Sequence of chain 45.T:
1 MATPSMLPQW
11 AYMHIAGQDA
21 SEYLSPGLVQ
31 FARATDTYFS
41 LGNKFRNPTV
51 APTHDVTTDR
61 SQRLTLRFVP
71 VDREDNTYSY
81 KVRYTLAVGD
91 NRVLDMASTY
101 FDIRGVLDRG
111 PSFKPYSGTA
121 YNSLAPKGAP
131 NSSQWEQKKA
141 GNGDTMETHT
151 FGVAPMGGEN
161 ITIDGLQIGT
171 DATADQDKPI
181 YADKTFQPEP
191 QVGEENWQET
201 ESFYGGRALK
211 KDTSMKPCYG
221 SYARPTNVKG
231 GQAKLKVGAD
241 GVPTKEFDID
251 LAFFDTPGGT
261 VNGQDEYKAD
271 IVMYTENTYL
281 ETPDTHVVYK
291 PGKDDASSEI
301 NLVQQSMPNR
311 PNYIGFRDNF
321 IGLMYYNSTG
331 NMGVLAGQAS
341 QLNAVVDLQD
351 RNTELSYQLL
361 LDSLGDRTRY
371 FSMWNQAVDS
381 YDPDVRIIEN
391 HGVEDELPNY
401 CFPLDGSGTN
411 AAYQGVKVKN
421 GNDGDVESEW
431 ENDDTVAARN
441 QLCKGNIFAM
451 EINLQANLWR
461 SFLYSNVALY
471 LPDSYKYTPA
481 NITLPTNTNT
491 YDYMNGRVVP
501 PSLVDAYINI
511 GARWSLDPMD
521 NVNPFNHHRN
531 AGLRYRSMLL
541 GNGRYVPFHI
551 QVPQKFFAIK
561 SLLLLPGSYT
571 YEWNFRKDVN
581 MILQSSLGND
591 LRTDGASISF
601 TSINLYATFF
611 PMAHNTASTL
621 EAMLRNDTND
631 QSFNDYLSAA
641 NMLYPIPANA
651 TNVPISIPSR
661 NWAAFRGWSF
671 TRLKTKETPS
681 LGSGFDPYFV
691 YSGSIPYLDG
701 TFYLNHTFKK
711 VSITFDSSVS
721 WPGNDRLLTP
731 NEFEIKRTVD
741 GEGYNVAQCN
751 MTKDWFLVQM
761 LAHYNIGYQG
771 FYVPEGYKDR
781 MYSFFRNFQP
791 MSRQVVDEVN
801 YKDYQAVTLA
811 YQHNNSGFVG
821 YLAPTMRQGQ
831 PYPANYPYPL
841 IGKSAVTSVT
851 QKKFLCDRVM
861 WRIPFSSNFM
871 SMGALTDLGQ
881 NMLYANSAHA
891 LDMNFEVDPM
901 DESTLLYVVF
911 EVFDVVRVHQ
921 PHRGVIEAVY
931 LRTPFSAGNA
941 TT

The protein below binds the small molecule below.
Small molecule (SMILES): CC[C@H](C)[C@H](NC(=O)[C@@H](N)CC(=O)O)C(=O)N[C@@H](CC(N)=O)C(=O)N[C@@H](Cc1ccccc1)C(=O)N[C@@H](CO)C(=O)N[C@@H](CO)C(=O)N[C@H](C=O)CC(C)C

Binding-site contacts:
Ligand atom OD1 contacts residue ARG862 of chain 45.T at 3.1 Å.
Ligand atom N contacts residue TYR636 of chain 45.T at 3.8 Å.
Ligand atom CE1 contacts residue ASN634 of chain 45.T at 3.4 Å.
Ligand atom CA contacts residue PHE45 of chain 45.U at 3.6 Å (hydrophobic).
Ligand atom C contacts residue GLU911 of chain 45.T at 3.3 Å.
Ligand atom CA contacts residue GLY42 of chain 45.U at 3.6 Å.
Ligand atom N contacts residue GLY42 of chain 45.U at 3.2 Å (h-bond).
Ligand atom CZ contacts residue PHE633 of chain 45.T at 3.7 Å (hydrophobic).
Ligand atom CG2 contacts residue LEU637 of chain 45.T at 3.8 Å (hydrophobic).
Ligand atom CB contacts residue GLY42 of chain 45.U at 3.5 Å.
Ligand atom OD1 contacts residue ALA762 of chain 45.T at 3.5 Å.
Ligand atom ND2 contacts residue ARG666 of chain 45.T at 3.4 Å (salt-bridge).
Ligand atom CD1 contacts residue ARG33 of chain 45.U at 3.8 Å.
Ligand atom CA contacts residue GLU911 of chain 45.T at 3.8 Å.
Ligand atom N contacts residue ASN47 of chain 45.U at 3.8 Å.
Ligand atom CD1 contacts residue SER21 of chain 45.U at 3.6 Å.
Ligand atom O contacts residue TYR636 of chain 45.T at 3.5 Å (h-bond).
Ligand atom N contacts residue SER871 of chain 45.T at 3.5 Å (h-bond).
Ligand atom O contacts residue GLU911 of chain 45.T at 3.1 Å (salt-bridge).
Ligand atom CD1 contacts residue ASN634 of chain 45.T at 3.6 Å.
Ligand atom CB contacts residue PHE45 of chain 45.U at 3.3 Å (hydrophobic).
Ligand atom O contacts residue ASN47 of chain 45.U at 3.3 Å (h-bond).
Ligand atom N contacts residue PHE45 of chain 45.U at 3.4 Å (h-bond).
Ligand atom O contacts residue TYR636 of chain 45.T at 3.1 Å (h-bond).
Ligand atom O contacts residue GLY42 of chain 45.U at 2.9 Å (h-bond).
Ligand atom CD1 contacts residue ALA20 of chain 45.U at 3.7 Å (hydrophobic).
Ligand atom CA contacts residue TYR636 of chain 45.T at 3.7 Å (hydrophobic).
Ligand atom CZ contacts residue ASN634 of chain 45.T at 3.8 Å.
Ligand atom CG1 contacts residue GLU911 of chain 45.T at 3.7 Å.
Ligand atom O contacts residue ARG46 of chain 45.U at 3.5 Å (salt-bridge).
Ligand atom OD2 contacts residue PRO864 of chain 45.T at 3.7 Å.
Ligand atom OD2 contacts residue SER871 of chain 45.T at 3.2 Å (h-bond).
Ligand atom N contacts residue ARG46 of chain 45.U at 3.5 Å (salt-bridge).
Ligand atom CD1 contacts residue LEU637 of chain 45.T at 3.7 Å (hydrophobic).
Ligand atom CB contacts residue GLY42 of chain 45.U at 3.7 Å.
Ligand atom CA contacts residue ASN47 of chain 45.U at 3.8 Å.
Ligand atom CG2 contacts residue TYR636 of chain 45.T at 3.4 Å (hydrophobic).
Ligand atom OD1 contacts residue ALA874 of chain 45.T at 3.7 Å.
Ligand atom O contacts residue ARG666 of chain 45.T at 3.1 Å (salt-bridge).
Ligand atom C contacts residue GLY42 of chain 45.U at 3.5 Å.

Sequence of chain 45.U:
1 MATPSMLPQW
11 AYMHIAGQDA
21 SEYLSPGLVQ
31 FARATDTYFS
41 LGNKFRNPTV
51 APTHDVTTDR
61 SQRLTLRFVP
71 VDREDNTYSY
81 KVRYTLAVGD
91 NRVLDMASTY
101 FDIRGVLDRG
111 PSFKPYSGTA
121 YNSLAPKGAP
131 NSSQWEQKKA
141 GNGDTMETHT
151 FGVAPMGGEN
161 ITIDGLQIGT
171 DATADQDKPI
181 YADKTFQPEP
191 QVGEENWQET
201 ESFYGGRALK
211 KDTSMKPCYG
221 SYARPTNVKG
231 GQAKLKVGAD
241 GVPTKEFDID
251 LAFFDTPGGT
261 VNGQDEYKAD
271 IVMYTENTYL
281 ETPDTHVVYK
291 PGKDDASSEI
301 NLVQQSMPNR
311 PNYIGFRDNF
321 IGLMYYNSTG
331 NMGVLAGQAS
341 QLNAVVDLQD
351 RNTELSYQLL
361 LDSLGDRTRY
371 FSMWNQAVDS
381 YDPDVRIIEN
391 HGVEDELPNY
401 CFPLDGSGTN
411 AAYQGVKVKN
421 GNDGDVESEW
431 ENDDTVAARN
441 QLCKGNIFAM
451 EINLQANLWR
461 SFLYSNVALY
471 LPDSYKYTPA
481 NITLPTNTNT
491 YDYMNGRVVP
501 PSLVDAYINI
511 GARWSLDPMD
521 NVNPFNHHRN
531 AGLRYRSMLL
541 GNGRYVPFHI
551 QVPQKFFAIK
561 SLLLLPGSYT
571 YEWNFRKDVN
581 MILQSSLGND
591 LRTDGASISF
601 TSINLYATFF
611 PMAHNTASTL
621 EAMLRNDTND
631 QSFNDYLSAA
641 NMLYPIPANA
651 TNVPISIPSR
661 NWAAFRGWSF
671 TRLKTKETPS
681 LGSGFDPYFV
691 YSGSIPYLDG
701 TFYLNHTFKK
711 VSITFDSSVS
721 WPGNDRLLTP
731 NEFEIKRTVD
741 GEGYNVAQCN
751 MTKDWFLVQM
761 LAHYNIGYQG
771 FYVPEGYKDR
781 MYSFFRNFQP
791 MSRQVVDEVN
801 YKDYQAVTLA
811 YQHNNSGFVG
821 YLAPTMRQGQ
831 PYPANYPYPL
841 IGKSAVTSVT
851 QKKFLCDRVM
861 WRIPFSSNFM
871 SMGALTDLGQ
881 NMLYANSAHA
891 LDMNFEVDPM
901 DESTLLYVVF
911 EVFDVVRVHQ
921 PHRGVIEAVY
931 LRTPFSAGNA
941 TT